Sequence of chain 1.A:
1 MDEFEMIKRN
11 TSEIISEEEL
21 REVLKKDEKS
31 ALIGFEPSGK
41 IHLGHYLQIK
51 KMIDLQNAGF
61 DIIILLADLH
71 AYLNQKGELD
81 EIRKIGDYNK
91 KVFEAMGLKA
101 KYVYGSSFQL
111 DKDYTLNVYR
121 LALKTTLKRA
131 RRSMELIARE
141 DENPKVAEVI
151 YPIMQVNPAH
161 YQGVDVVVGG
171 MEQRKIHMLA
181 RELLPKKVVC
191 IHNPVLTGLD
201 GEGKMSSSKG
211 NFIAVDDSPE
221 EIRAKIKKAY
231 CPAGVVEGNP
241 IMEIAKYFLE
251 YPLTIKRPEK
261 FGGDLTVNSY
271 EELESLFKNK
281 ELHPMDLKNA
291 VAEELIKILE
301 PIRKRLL

Binding-site contacts:
Ligand atom CA contacts residue GLN155 of chain 1.A at 3.8 Å.
Ligand atom O contacts residue TYR151 of chain 1.A at 3.3 Å (h-bond).
Ligand atom N contacts residue GLN155 of chain 1.A at 2.6 Å (h-bond).
Ligand atom C6 contacts residue HIS160 of chain 1.A at 3.8 Å.
Ligand atom C8A contacts residue GLN155 of chain 1.A at 3.7 Å.
Ligand atom C4 contacts residue GLN155 of chain 1.A at 3.6 Å.
Ligand atom C6 contacts residue GLN155 of chain 1.A at 3.7 Å.
Ligand atom CA contacts residue GLN173 of chain 1.A at 3.3 Å.
Ligand atom C contacts residue TYR151 of chain 1.A at 3.4 Å (hydrophobic).
Ligand atom C3 contacts residue ALA67 of chain 1.A at 3.8 Å (hydrophobic).
Ligand atom C3 contacts residue GLN155 of chain 1.A at 3.5 Å.
Ligand atom C9 contacts residue GLY34 of chain 1.A at 3.6 Å.
Ligand atom O contacts residue GLN173 of chain 1.A at 3.0 Å (h-bond).
Ligand atom C4A contacts residue GLN155 of chain 1.A at 3.5 Å.
Ligand atom CA contacts residue GLY34 of chain 1.A at 4.0 Å.
Ligand atom C1 contacts residue GLN155 of chain 1.A at 3.7 Å.
Ligand atom N contacts residue TYR151 of chain 1.A at 2.7 Å (h-bond).
Ligand atom C4 contacts residue HIS70 of chain 1.A at 3.6 Å.
Ligand atom C5 contacts residue GLN155 of chain 1.A at 3.5 Å.
Ligand atom C1 contacts residue GLY34 of chain 1.A at 3.6 Å.
Ligand atom C7 contacts residue TYR161 of chain 1.A at 3.7 Å (hydrophobic).
Ligand atom C2 contacts residue GLN155 of chain 1.A at 3.5 Å.
Ligand atom C5 contacts residue LEU65 of chain 1.A at 3.7 Å (hydrophobic).
Ligand atom C6 contacts residue LEU32 of chain 1.A at 3.6 Å (hydrophobic).
Ligand atom C9 contacts residue TYR151 of chain 1.A at 3.7 Å (hydrophobic).
Ligand atom OXT contacts residue GLY34 of chain 1.A at 4.0 Å.
Ligand atom OXT contacts residue GLU36 of chain 1.A at 3.0 Å (salt-bridge).
Ligand atom C8A contacts residue GLY34 of chain 1.A at 3.9 Å.
Ligand atom C8 contacts residue GLY34 of chain 1.A at 3.8 Å.
Ligand atom CA contacts residue TYR151 of chain 1.A at 3.4 Å (hydrophobic).
Ligand atom C9 contacts residue GLU36 of chain 1.A at 3.9 Å.
Ligand atom OXT contacts residue PHE35 of chain 1.A at 3.8 Å.
Ligand atom C7 contacts residue LEU32 of chain 1.A at 3.5 Å (hydrophobic).
Ligand atom C5 contacts residue HIS160 of chain 1.A at 3.7 Å.
Ligand atom C3 contacts residue HIS70 of chain 1.A at 3.7 Å.
Ligand atom C6 contacts residue TYR161 of chain 1.A at 3.4 Å (hydrophobic).
Ligand atom C4 contacts residue LEU65 of chain 1.A at 3.6 Å (hydrophobic).
Ligand atom C contacts residue GLN173 of chain 1.A at 3.7 Å.
Ligand atom N contacts residue GLN173 of chain 1.A at 2.8 Å (h-bond).
Ligand atom C4A contacts residue LEU65 of chain 1.A at 3.6 Å (hydrophobic).

A protein and the small-molecule ligand that binds it are described below.
Small molecule (SMILES): N[C@@H](Cc1ccc2ccccc2c1)C(=O)O